A small-molecule ligand and the protein it binds are described below.
Small molecule (SMILES): Oc1cccc(-c2ccccc2)c1O

Binding-site contacts:
Ligand atom CK1 contacts residue PRO260 of chain 1.A at 4.2 Å (hydrophobic).
Ligand atom CK1 contacts residue PHE26 of chain 1.A at 4.0 Å (hydrophobic).
Ligand atom CKA contacts residue MET30 of chain 1.A at 4.0 Å (hydrophobic).
Ligand atom CK9 contacts residue MET30 of chain 1.A at 3.8 Å (hydrophobic).
Ligand atom CK9 contacts residue ILE238 of chain 1.A at 3.8 Å (hydrophobic).
Ligand atom CK6 contacts residue THR259 of chain 1.A at 3.7 Å.
Ligand atom CKC contacts residue PRO260 of chain 1.A at 4.1 Å (hydrophobic).
Ligand atom OK2 contacts residue ALA22 of chain 1.A at 4.0 Å.
Ligand atom CKB contacts residue SER25 of chain 1.A at 3.9 Å.
Ligand atom CKC contacts residue PHE26 of chain 1.A at 3.7 Å (hydrophobic).
Ligand atom CK8 contacts residue MET30 of chain 1.A at 4.4 Å (hydrophobic).
Ligand atom CK8 contacts residue ILE238 of chain 1.A at 3.4 Å (hydrophobic).
Ligand atom CK9 contacts residue ASN236 of chain 1.A at 4.3 Å.
Ligand atom CK6 contacts residue ALA258 of chain 1.A at 4.1 Å (hydrophobic).
Ligand atom CK1 contacts residue THR259 of chain 1.A at 4.4 Å.
Ligand atom CK6 contacts residue ILE238 of chain 1.A at 3.8 Å (hydrophobic).
Ligand atom CK7 contacts residue ILE238 of chain 1.A at 4.3 Å (hydrophobic).
Ligand atom CK4 contacts residue PRO260 of chain 1.A at 3.5 Å (hydrophobic).
Ligand atom OK1 contacts residue PRO260 of chain 1.A at 3.7 Å.
Ligand atom CK6 contacts residue PRO260 of chain 1.A at 3.8 Å (hydrophobic).
Ligand atom CK7 contacts residue PHE26 of chain 1.A at 4.0 Å (hydrophobic).
Ligand atom CK5 contacts residue PRO260 of chain 1.A at 3.5 Å (hydrophobic).
Ligand atom CKC contacts residue ALA22 of chain 1.A at 3.7 Å (hydrophobic).
Ligand atom CKB contacts residue PHE26 of chain 1.A at 3.4 Å (hydrophobic).
Ligand atom CK5 contacts residue THR259 of chain 1.A at 3.5 Å.
Ligand atom CK1 contacts residue ILE238 of chain 1.A at 3.8 Å (hydrophobic).
Ligand atom CK2 contacts residue PHE26 of chain 1.A at 4.3 Å (hydrophobic).
Ligand atom CKB contacts residue ALA22 of chain 1.A at 3.6 Å (hydrophobic).
Ligand atom CK3 contacts residue PRO260 of chain 1.A at 3.8 Å (hydrophobic).
Ligand atom CK1 contacts residue ALA258 of chain 1.A at 4.5 Å (hydrophobic).
Ligand atom CK8 contacts residue PHE26 of chain 1.A at 4.3 Å (hydrophobic).
Ligand atom CK2 contacts residue PRO260 of chain 1.A at 3.9 Å (hydrophobic).
Ligand atom OK2 contacts residue PRO260 of chain 1.A at 4.2 Å.
Ligand atom CKA contacts residue PHE26 of chain 1.A at 4.1 Å (hydrophobic).
Ligand atom CK4 contacts residue THR259 of chain 1.A at 4.5 Å.
Ligand atom CKA contacts residue SER25 of chain 1.A at 4.3 Å.
Ligand atom CK7 contacts residue PRO260 of chain 1.A at 4.4 Å (hydrophobic).

Sequence of chain 1.A:
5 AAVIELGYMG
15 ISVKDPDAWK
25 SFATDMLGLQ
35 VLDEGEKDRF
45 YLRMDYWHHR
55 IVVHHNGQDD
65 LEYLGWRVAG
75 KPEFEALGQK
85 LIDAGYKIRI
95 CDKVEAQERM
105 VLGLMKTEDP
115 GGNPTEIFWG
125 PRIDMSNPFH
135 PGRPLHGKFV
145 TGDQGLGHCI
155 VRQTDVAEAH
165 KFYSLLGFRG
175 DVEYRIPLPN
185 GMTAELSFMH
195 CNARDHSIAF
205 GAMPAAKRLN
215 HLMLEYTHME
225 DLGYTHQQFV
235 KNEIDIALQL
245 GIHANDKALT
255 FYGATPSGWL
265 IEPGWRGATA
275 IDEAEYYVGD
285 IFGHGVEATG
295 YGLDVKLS